Sequence of chain 1.B:
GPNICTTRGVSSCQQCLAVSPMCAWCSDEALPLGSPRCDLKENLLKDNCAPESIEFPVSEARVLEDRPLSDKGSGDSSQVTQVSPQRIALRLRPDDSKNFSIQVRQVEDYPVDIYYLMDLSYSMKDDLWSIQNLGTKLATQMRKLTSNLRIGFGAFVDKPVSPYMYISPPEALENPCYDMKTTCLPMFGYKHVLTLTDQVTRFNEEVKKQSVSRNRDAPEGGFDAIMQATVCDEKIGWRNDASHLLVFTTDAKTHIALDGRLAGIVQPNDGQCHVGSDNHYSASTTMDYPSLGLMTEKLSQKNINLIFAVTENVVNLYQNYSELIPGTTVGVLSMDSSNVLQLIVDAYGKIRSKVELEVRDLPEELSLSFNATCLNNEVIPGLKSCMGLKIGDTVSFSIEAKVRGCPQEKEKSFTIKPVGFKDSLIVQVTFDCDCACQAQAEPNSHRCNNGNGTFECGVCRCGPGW

A small-molecule ligand and the protein it binds are described below.
Small molecule (SMILES): CC(=O)N[C@H]1[C@H](O[C@H]2[C@H](O)[C@@H](NC(C)=O)CO[C@@H]2CO)O[C@H](CO)[C@@H](O)[C@@H]1O

Binding-site contacts:
Ligand atom O5 contacts residue PRO381 of chain 1.B at 3.7 Å.
Ligand atom C5 contacts residue ASN371 of chain 1.B at 3.1 Å.
Ligand atom C7 contacts residue ASN371 of chain 1.B at 3.6 Å.
Ligand atom O3 contacts residue ASN371 of chain 1.B at 4.5 Å.
Ligand atom C8 contacts residue GLU400 of chain 1.B at 3.4 Å.
Ligand atom C1 contacts residue PRO381 of chain 1.B at 4.2 Å (hydrophobic).
Ligand atom C1 contacts residue ASN371 of chain 1.B at 1.4 Å.
Ligand atom C8 contacts residue SER369 of chain 1.B at 3.5 Å.
Ligand atom O6 contacts residue PRO381 of chain 1.B at 3.6 Å.
Ligand atom O3 contacts residue GLU400 of chain 1.B at 4.4 Å.
Ligand atom O6 contacts residue ASN371 of chain 1.B at 4.4 Å.
Ligand atom O7 contacts residue SER398 of chain 1.B at 2.8 Å (h-bond).
Ligand atom O7 contacts residue ASN371 of chain 1.B at 3.5 Å (h-bond).
Ligand atom C8 contacts residue ILE399 of chain 1.B at 3.7 Å (hydrophobic).
Ligand atom C4 contacts residue ASN371 of chain 1.B at 3.6 Å.
Ligand atom C3 contacts residue ASN371 of chain 1.B at 3.4 Å.
Ligand atom C8 contacts residue SER398 of chain 1.B at 3.5 Å.
Ligand atom C6 contacts residue ASN371 of chain 1.B at 4.0 Å.
Ligand atom N2 contacts residue SER369 of chain 1.B at 4.4 Å.
Ligand atom O5 contacts residue ASN371 of chain 1.B at 1.8 Å (h-bond).
Ligand atom C2 contacts residue ASN371 of chain 1.B at 2.2 Å.
Ligand atom C7 contacts residue SER398 of chain 1.B at 3.8 Å.
Ligand atom N2 contacts residue ASN371 of chain 1.B at 3.1 Å (h-bond).